A small-molecule ligand and the protein it binds are described below.
Small molecule (SMILES): Nc1ncnc2c1ncn2[C@@H]1O[C@H]([C@@H]2O[C@@H]3[C@H](O[P](=O)(O)O2)[C@@H](CO[P](=O)(O)O[C@H]2[C@@H](O)[C@H](n4cnc5c(N)ncnc54)O[C@@H]2COP(=O)=O)O[C@H]3n2ccc(=O)[nH]c2=O)[C@@H](O[P](=O)(O)OC[C@H]2O[C@@H](n3ccc(=O)[nH]c3=O)[C@H](O)[C@@H]2O)[C@H]1O

Binding-site contacts:
Ligand atom C4' contacts residue GLU140 of chain 43.F at 3.4 Å.
Ligand atom O4' contacts residue LYS143 of chain 43.F at 4.2 Å.
Ligand atom C1' contacts residue LYS143 of chain 43.F at 3.2 Å.
Ligand atom O3' contacts residue GLU140 of chain 43.F at 4.4 Å.
Ligand atom N9 contacts residue LYS143 of chain 43.F at 3.2 Å (salt-bridge).
Ligand atom O4' contacts residue LYS143 of chain 43.F at 4.4 Å.
Ligand atom N1 contacts residue TRP47 of chain 43.F at 3.7 Å.
Ligand atom C4 contacts residue TRP47 of chain 43.F at 3.3 Å (hydrophobic).
Ligand atom O2' contacts residue LYS143 of chain 43.F at 3.8 Å.
Ligand atom N7 contacts residue LYS143 of chain 43.F at 3.8 Å.
Ligand atom O4' contacts residue GLU140 of chain 43.F at 3.0 Å (salt-bridge).
Ligand atom N3 contacts residue TRP47 of chain 43.F at 3.4 Å.
Ligand atom N6 contacts residue TRP47 of chain 43.F at 4.2 Å.
Ligand atom C1' contacts residue TRP47 of chain 43.F at 3.7 Å (hydrophobic).
Ligand atom C8 contacts residue LYS143 of chain 43.F at 2.7 Å.
Ligand atom C8 contacts residue TRP47 of chain 43.F at 3.6 Å (hydrophobic).
Ligand atom O4' contacts residue TRP47 of chain 43.F at 3.4 Å.
Ligand atom N7 contacts residue TRP47 of chain 43.F at 3.6 Å.
Ligand atom C1' contacts residue GLU140 of chain 43.F at 2.7 Å.
Ligand atom C5' contacts residue ARG90 of chain 43.F at 4.3 Å.
Ligand atom N9 contacts residue GLU140 of chain 43.F at 4.1 Å.
Ligand atom C2 contacts residue TRP47 of chain 43.F at 3.4 Å (hydrophobic).
Ligand atom C2' contacts residue LYS143 of chain 43.F at 3.7 Å.
Ligand atom C5 contacts residue TRP47 of chain 43.F at 3.8 Å (hydrophobic).
Ligand atom O2' contacts residue GLU140 of chain 43.F at 2.3 Å (salt-bridge).
Ligand atom C6 contacts residue TRP47 of chain 43.F at 3.7 Å (hydrophobic).
Ligand atom N9 contacts residue TRP47 of chain 43.F at 3.3 Å.
Ligand atom C3' contacts residue GLU140 of chain 43.F at 3.8 Å.
Ligand atom C2' contacts residue GLU140 of chain 43.F at 3.0 Å.

Sequence of chain 43.F:
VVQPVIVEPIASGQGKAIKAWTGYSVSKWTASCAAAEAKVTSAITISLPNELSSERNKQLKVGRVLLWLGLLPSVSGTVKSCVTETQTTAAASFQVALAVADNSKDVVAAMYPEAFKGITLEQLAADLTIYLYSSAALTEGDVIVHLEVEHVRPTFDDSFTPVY